Binding-site contacts:
Ligand atom N4 contacts residue VAL9 of chain 1.A at 3.7 Å.
Ligand atom N7 contacts residue TYR122 of chain 1.A at 3.6 Å.
Ligand atom C3 contacts residue ALA10 of chain 1.A at 3.8 Å (hydrophobic).
Ligand atom C8 contacts residue NDP1 of chain 1.D at 3.3 Å.
Ligand atom N7 contacts residue NDP1 of chain 1.D at 3.1 Å (h-bond).
Ligand atom O16 contacts residue PHE32 of chain 1.A at 3.7 Å.
Ligand atom O19 contacts residue ILE61 of chain 1.A at 3.9 Å.
Ligand atom N5 contacts residue ILE8 of chain 1.A at 3.8 Å.
Ligand atom C14 contacts residue PHE32 of chain 1.A at 3.5 Å (hydrophobic).
Ligand atom C20 contacts residue THR57 of chain 1.A at 3.5 Å.
Ligand atom N5 contacts residue PHE35 of chain 1.A at 3.5 Å.
Ligand atom O13 contacts residue PHE32 of chain 1.A at 3.0 Å.
Ligand atom C17 contacts residue ILE61 of chain 1.A at 3.6 Å (hydrophobic).
Ligand atom N4 contacts residue GLU31 of chain 1.A at 2.8 Å (salt-bridge).
Ligand atom N2 contacts residue GLU31 of chain 1.A at 2.7 Å (salt-bridge).
Ligand atom N5 contacts residue ALA10 of chain 1.A at 3.7 Å.
Ligand atom N5 contacts residue VAL9 of chain 1.A at 3.5 Å.
Ligand atom C6 contacts residue VAL9 of chain 1.A at 4.0 Å (hydrophobic).
Ligand atom C1 contacts residue GLU31 of chain 1.A at 3.5 Å.
Ligand atom C3 contacts residue VAL9 of chain 1.A at 3.8 Å (hydrophobic).
Ligand atom C6 contacts residue PHE35 of chain 1.A at 3.6 Å (hydrophobic).
Ligand atom N4 contacts residue ILE8 of chain 1.A at 3.7 Å.
Ligand atom C6 contacts residue ILE8 of chain 1.A at 4.0 Å (hydrophobic).
Ligand atom C3 contacts residue GLU31 of chain 1.A at 3.5 Å.
Ligand atom C3 contacts residue PHE35 of chain 1.A at 4.0 Å (hydrophobic).
Ligand atom N7 contacts residue PHE35 of chain 1.A at 3.7 Å.
Ligand atom N2 contacts residue ALA10 of chain 1.A at 3.7 Å.
Ligand atom N7 contacts residue VAL9 of chain 1.A at 3.9 Å.
Ligand atom C20 contacts residue ILE61 of chain 1.A at 3.8 Å (hydrophobic).
Ligand atom C6 contacts residue NDP1 of chain 1.D at 3.1 Å.
Ligand atom N4 contacts residue THR137 of chain 1.A at 3.7 Å.
Ligand atom C12 contacts residue PHE32 of chain 1.A at 3.7 Å (hydrophobic).
Ligand atom N7 contacts residue ILE8 of chain 1.A at 3.2 Å (h-bond).
Ligand atom O19 contacts residue PHE35 of chain 1.A at 3.8 Å.
Ligand atom C17 contacts residue PRO62 of chain 1.A at 3.8 Å (hydrophobic).
Ligand atom C15 contacts residue PHE32 of chain 1.A at 4.0 Å (hydrophobic).
Ligand atom C20 contacts residue VAL116 of chain 1.A at 4.0 Å (hydrophobic).
Ligand atom N5 contacts residue NDP1 of chain 1.D at 3.7 Å.
Ligand atom C18 contacts residue PHE35 of chain 1.A at 3.9 Å (hydrophobic).
Ligand atom C9 contacts residue NDP1 of chain 1.D at 3.5 Å.

A protein and the small-molecule ligand that binds it are described below.
Small molecule (SMILES): COc1cc(Cc2cnc(N)nc2N)cc(OC)c1OC

Sequence of chain 1.A:
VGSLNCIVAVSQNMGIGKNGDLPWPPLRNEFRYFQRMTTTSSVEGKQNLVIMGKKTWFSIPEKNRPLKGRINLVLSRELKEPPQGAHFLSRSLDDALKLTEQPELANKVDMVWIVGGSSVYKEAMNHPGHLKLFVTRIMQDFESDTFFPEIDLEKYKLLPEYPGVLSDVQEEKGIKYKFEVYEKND